The small molecule below binds the protein below.
Small molecule (SMILES): CC(=O)N[C@@H]1[C@@H](O)[C@H](O)[C@@H](CO)O[C@H]1O

Sequence of chain 1.C:
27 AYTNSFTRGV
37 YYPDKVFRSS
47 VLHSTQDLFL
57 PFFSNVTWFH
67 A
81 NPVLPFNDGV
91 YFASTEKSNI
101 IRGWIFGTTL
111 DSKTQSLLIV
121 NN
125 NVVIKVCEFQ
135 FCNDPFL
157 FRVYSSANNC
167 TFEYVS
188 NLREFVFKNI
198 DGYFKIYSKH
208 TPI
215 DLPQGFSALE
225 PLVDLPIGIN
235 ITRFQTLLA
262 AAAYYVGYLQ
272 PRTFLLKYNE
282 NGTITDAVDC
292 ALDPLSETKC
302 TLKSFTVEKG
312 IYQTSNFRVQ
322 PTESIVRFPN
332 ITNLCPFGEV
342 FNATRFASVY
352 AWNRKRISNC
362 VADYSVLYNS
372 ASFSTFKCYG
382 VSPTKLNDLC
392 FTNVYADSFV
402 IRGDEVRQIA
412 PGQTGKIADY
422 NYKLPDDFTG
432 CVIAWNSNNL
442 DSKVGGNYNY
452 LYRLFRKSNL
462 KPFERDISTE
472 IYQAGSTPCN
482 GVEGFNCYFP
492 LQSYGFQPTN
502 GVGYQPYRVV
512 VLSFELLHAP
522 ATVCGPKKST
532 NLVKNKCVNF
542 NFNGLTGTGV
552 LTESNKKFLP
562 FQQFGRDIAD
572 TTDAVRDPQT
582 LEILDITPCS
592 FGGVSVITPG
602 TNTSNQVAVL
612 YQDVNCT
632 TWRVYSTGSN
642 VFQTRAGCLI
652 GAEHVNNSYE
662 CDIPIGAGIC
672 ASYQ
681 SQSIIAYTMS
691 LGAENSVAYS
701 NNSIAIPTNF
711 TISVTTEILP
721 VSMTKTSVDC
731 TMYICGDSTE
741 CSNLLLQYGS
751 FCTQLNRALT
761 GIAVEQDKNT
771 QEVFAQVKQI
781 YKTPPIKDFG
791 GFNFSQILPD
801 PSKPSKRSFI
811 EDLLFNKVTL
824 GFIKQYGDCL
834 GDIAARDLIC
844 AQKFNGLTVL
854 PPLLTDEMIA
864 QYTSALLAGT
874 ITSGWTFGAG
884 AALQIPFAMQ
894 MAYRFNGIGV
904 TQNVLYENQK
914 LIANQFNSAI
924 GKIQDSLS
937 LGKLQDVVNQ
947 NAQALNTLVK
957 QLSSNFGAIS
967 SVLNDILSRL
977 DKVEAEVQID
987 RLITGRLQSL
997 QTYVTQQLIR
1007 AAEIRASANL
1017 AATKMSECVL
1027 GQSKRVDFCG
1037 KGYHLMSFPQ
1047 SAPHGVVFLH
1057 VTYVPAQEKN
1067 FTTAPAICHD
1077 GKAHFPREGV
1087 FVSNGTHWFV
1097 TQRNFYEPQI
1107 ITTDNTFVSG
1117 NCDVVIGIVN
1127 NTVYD

Sequence of chain 1.A:
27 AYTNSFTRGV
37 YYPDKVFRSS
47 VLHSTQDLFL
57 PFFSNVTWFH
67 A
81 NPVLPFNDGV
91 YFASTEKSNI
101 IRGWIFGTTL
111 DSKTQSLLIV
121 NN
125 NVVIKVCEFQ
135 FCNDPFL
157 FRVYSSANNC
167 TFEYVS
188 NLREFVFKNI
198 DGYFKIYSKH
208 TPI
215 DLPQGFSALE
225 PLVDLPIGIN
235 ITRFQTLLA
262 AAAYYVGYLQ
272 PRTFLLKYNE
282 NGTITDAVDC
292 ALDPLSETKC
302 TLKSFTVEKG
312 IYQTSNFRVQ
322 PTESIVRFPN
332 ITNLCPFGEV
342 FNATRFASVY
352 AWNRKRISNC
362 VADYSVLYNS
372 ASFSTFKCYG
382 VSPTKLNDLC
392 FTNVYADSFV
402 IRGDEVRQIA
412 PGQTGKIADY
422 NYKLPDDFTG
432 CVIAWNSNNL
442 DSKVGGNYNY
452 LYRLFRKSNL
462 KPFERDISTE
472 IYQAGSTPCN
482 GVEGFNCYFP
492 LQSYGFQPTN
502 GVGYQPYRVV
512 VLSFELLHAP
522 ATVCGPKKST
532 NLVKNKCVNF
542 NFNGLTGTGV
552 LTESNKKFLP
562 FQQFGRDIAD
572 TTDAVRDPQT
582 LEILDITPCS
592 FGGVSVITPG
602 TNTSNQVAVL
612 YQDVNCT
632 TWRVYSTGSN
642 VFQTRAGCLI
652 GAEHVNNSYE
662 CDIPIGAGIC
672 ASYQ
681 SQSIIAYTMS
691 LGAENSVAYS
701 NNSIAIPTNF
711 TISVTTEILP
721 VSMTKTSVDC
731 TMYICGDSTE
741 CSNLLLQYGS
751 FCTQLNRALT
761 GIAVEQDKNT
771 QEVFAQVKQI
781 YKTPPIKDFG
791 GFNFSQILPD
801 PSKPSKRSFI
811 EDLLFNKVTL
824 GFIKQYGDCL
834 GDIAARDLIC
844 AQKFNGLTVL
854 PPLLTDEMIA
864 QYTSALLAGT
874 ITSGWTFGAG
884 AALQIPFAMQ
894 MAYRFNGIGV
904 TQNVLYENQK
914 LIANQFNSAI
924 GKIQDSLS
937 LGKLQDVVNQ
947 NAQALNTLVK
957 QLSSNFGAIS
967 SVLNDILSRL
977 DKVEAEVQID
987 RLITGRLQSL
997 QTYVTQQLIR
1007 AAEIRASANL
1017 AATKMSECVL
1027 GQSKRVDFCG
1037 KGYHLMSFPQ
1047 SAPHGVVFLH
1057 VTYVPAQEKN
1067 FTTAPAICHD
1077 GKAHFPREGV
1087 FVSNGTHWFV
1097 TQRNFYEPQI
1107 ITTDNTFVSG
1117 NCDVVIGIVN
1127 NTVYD

Binding-site contacts:
Ligand atom C2 contacts residue ASN234 of chain 1.A at 2.4 Å.
Ligand atom C8 contacts residue GLU465 of chain 1.C at 3.6 Å.
Ligand atom C7 contacts residue ASN460 of chain 1.C at 4.3 Å.
Ligand atom C8 contacts residue ASN460 of chain 1.C at 3.3 Å.
Ligand atom O6 contacts residue THR108 of chain 1.A at 3.6 Å.
Ligand atom O5 contacts residue THR108 of chain 1.A at 3.9 Å.
Ligand atom C5 contacts residue THR236 of chain 1.A at 4.2 Å.
Ligand atom N2 contacts residue ASN234 of chain 1.A at 2.9 Å (h-bond).
Ligand atom O7 contacts residue ASN460 of chain 1.C at 4.4 Å.
Ligand atom O5 contacts residue ASN234 of chain 1.A at 2.3 Å (h-bond).
Ligand atom O5 contacts residue THR236 of chain 1.A at 4.2 Å.
Ligand atom C7 contacts residue ASN234 of chain 1.A at 3.8 Å.
Ligand atom O7 contacts residue SER459 of chain 1.C at 3.2 Å (h-bond).
Ligand atom O6 contacts residue THR236 of chain 1.A at 4.4 Å.
Ligand atom O7 contacts residue ASN234 of chain 1.A at 4.2 Å.
Ligand atom C8 contacts residue LYS462 of chain 1.C at 3.8 Å.
Ligand atom C7 contacts residue GLU465 of chain 1.C at 4.3 Å.
Ligand atom C8 contacts residue SER459 of chain 1.C at 4.2 Å.
Ligand atom C3 contacts residue ASN234 of chain 1.A at 3.8 Å.
Ligand atom C5 contacts residue ASN234 of chain 1.A at 3.6 Å.
Ligand atom C6 contacts residue THR236 of chain 1.A at 4.3 Å.
Ligand atom O7 contacts residue ARG457 of chain 1.C at 2.3 Å (salt-bridge).
Ligand atom N2 contacts residue ARG457 of chain 1.C at 4.3 Å.
Ligand atom C7 contacts residue SER459 of chain 1.C at 3.8 Å.
Ligand atom C7 contacts residue ARG457 of chain 1.C at 3.2 Å.
Ligand atom C8 contacts residue LEU461 of chain 1.C at 4.3 Å (hydrophobic).
Ligand atom C8 contacts residue ARG457 of chain 1.C at 3.6 Å.
Ligand atom O3 contacts residue SER459 of chain 1.C at 3.5 Å (h-bond).
Ligand atom C4 contacts residue ASN234 of chain 1.A at 4.2 Å.
Ligand atom C1 contacts residue ASN234 of chain 1.A at 1.4 Å.